The protein below binds the small molecule below.
Small molecule (SMILES): O=C(O)CNC(=O)Cn1ccc2ccc(Br)cc21

Binding-site contacts:
Ligand atom BR contacts residue HIS68 of chain 2.A at 3.8 Å.
Ligand atom BR contacts residue ALA217 of chain 2.A at 4.2 Å.
Ligand atom BR contacts residue ALA221 of chain 2.A at 4.3 Å.
Ligand atom BR contacts residue PHE70 of chain 2.A at 3.6 Å.

Sequence of chain 2.A:
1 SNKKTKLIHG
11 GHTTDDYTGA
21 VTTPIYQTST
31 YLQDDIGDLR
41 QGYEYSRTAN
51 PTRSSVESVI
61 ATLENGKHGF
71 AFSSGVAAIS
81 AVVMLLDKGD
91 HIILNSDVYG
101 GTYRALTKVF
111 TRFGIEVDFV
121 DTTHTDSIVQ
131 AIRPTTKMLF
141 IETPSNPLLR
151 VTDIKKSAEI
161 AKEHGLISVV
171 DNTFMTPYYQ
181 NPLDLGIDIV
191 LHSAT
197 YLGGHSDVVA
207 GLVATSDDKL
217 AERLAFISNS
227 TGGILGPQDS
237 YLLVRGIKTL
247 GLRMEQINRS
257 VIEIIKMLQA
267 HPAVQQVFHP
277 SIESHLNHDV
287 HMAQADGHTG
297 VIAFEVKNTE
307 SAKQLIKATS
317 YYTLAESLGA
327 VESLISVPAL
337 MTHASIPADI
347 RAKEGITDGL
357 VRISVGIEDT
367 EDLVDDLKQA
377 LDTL